The protein below binds the small molecule below.
Small molecule (SMILES): C[N+](C)(C)[O-]

Binding-site contacts:
Ligand atom CAA contacts residue GLY117 of chain 1.A at 3.3 Å.
Ligand atom OAE contacts residue TYR151 of chain 1.A at 3.5 Å (h-bond).
Ligand atom CAD contacts residue TYR151 of chain 1.A at 3.4 Å (hydrophobic).
Ligand atom NAC contacts residue SER118 of chain 1.A at 4.3 Å.
Ligand atom CAA contacts residue TYR151 of chain 1.A at 3.4 Å (hydrophobic).
Ligand atom NAC contacts residue TYR93 of chain 1.A at 3.5 Å (h-bond).
Ligand atom CAA contacts residue SER118 of chain 1.A at 3.7 Å.
Ligand atom CAA contacts residue TRP115 of chain 1.A at 4.2 Å (hydrophobic).
Ligand atom CAA contacts residue TYR93 of chain 1.A at 3.7 Å (hydrophobic).
Ligand atom CAB contacts residue SER118 of chain 1.A at 3.5 Å.
Ligand atom NAC contacts residue TYR151 of chain 1.A at 3.6 Å.
Ligand atom CAB contacts residue TYR93 of chain 1.A at 3.9 Å (hydrophobic).
Ligand atom OAE contacts residue TYR93 of chain 1.A at 2.6 Å (h-bond).

Sequence of chain 1.A:
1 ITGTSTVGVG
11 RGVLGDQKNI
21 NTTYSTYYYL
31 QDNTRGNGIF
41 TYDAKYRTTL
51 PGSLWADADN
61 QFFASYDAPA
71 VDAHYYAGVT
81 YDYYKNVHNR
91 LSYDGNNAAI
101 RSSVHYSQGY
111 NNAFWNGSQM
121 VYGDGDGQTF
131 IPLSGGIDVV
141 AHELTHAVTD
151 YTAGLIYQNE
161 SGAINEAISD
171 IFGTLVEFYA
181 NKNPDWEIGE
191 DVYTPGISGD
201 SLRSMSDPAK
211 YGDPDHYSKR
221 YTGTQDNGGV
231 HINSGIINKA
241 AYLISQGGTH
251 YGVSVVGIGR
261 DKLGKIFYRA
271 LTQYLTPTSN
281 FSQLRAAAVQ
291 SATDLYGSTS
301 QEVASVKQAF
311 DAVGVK